Sequence of chain 1.B:
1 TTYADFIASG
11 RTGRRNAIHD

Sequence of chain 1.A:
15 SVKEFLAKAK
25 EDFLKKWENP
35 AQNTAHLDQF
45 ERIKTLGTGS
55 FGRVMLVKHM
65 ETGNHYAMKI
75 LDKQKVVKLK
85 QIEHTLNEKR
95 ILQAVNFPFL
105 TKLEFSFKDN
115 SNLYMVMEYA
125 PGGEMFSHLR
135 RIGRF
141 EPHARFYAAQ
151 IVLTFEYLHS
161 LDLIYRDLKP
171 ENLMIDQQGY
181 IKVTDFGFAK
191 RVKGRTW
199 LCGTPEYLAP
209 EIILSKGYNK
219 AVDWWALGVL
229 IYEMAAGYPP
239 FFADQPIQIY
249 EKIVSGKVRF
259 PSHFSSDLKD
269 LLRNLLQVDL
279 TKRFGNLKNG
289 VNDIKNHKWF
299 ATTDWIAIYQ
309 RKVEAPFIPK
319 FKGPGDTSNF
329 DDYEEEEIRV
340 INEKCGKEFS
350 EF

The small molecule below binds the protein below.
Small molecule (SMILES): Clc1ccc(C2(c3ccc(-c4ncnc5[nH]cnc45)cc3)CCNCC2)cc1

Binding-site contacts:
Ligand atom C29 contacts residue ALA71 of chain 1.A at 3.8 Å (hydrophobic).
Ligand atom C31 contacts residue ALA71 of chain 1.A at 3.7 Å (hydrophobic).
Ligand atom C14 contacts residue GLU128 of chain 1.A at 2.9 Å.
Ligand atom C3 contacts residue THR52 of chain 1.A at 3.5 Å.
Ligand atom C24 contacts residue ALA124 of chain 1.A at 3.6 Å (hydrophobic).
Ligand atom N11 contacts residue GLU128 of chain 1.A at 3.2 Å (salt-bridge).
Ligand atom C3 contacts residue ARG57 of chain 1.A at 3.8 Å.
Ligand atom C10 contacts residue GLU171 of chain 1.A at 2.7 Å.
Ligand atom C19 contacts residue MET174 of chain 1.A at 3.5 Å (hydrophobic).
Ligand atom C7 contacts residue ASP185 of chain 1.A at 3.5 Å.
Ligand atom C29 contacts residue THR184 of chain 1.A at 3.7 Å.
Ligand atom C4 contacts residue VAL58 of chain 1.A at 3.6 Å (hydrophobic).
Ligand atom C21 contacts residue THR184 of chain 1.A at 3.7 Å.
Ligand atom N25 contacts residue TYR123 of chain 1.A at 3.7 Å.
Ligand atom C3 contacts residue VAL58 of chain 1.A at 3.7 Å (hydrophobic).
Ligand atom CL1 contacts residue GLY56 of chain 1.A at 3.5 Å.
Ligand atom N27 contacts residue GLU122 of chain 1.A at 2.8 Å (salt-bridge).
Ligand atom C24 contacts residue PHE328 of chain 1.A at 3.7 Å (hydrophobic).
Ligand atom C26 contacts residue GLU122 of chain 1.A at 3.7 Å.
Ligand atom C20 contacts residue MET174 of chain 1.A at 3.5 Å (hydrophobic).
Ligand atom C20 contacts residue THR184 of chain 1.A at 3.4 Å.
Ligand atom C4 contacts residue THR52 of chain 1.A at 3.7 Å.
Ligand atom C10 contacts residue ASN172 of chain 1.A at 3.5 Å.
Ligand atom N11 contacts residue GLU171 of chain 1.A at 3.3 Å (salt-bridge).
Ligand atom N23 contacts residue PHE328 of chain 1.A at 3.7 Å.
Ligand atom C26 contacts residue ALA71 of chain 1.A at 3.3 Å (hydrophobic).
Ligand atom C18 contacts residue MET174 of chain 1.A at 3.7 Å (hydrophobic).
Ligand atom C24 contacts residue TYR123 of chain 1.A at 3.8 Å (hydrophobic).
Ligand atom N25 contacts residue ALA71 of chain 1.A at 3.6 Å.
Ligand atom N27 contacts residue ALA71 of chain 1.A at 3.4 Å.
Ligand atom C9 contacts residue ASN172 of chain 1.A at 3.6 Å.
Ligand atom N25 contacts residue ALA124 of chain 1.A at 3.0 Å (h-bond).
Ligand atom N30 contacts residue THR184 of chain 1.A at 3.5 Å.
Ligand atom C29 contacts residue GLU122 of chain 1.A at 3.8 Å.
Ligand atom C4 contacts residue GLY51 of chain 1.A at 3.7 Å.
Ligand atom C3 contacts residue GLY53 of chain 1.A at 3.5 Å.
Ligand atom C29 contacts residue THR105 of chain 1.A at 3.5 Å.
Ligand atom C6 contacts residue ASP185 of chain 1.A at 3.4 Å.
Ligand atom C2 contacts residue GLY53 of chain 1.A at 3.8 Å.
Ligand atom C21 contacts residue MET174 of chain 1.A at 3.6 Å (hydrophobic).